Binding-site contacts:
Ligand atom C2 contacts residue NAG2 of chain 1.C at 4.1 Å.
Ligand atom O5 contacts residue NAG2 of chain 1.C at 4.2 Å.
Ligand atom O2 contacts residue NAG2 of chain 1.C at 3.7 Å.
Ligand atom O1 contacts residue NAG2 of chain 1.C at 4.2 Å.
Ligand atom C1 contacts residue NAG2 of chain 1.C at 4.0 Å.

This small molecule binds to this protein.
Small molecule (SMILES): OC[C@H]1O[C@H](O)[C@@H](O)[C@@H](O)[C@@H]1O